The protein below binds the small molecule below.
Small molecule (SMILES): CCCCCCCCCCO[C@@H]1O[C@H](CO)[C@@H](O[C@H]2O[C@H](CO)[C@@H](O)[C@H](O)[C@H]2O)[C@H](O)[C@H]1O

Sequence of chain 3.A:
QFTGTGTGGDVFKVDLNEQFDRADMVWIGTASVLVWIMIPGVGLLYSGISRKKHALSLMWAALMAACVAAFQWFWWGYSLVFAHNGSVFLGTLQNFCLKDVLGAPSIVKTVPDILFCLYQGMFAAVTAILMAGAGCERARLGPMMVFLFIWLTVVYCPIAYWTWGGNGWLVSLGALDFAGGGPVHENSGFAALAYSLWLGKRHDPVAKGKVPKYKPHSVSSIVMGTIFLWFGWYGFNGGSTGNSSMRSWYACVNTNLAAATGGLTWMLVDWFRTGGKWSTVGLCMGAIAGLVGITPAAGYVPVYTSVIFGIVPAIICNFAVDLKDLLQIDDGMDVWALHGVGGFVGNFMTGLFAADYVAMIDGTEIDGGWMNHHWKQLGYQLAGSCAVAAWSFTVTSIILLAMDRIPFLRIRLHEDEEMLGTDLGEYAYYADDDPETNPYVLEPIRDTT

Binding-site contacts:
Ligand atom O5 contacts residue TRP378 of chain 3.A at 4.0 Å.
Ligand atom O16 contacts residue TRP378 of chain 3.A at 3.9 Å.
Ligand atom C25 contacts residue TRP378 of chain 3.A at 4.3 Å (hydrophobic).
Ligand atom O2 contacts residue TRP378 of chain 3.A at 4.2 Å.
Ligand atom C8 contacts residue TRP378 of chain 3.A at 4.5 Å (hydrophobic).
Ligand atom O61 contacts residue TRP373 of chain 3.A at 3.5 Å.
Ligand atom O49 contacts residue TRP378 of chain 3.A at 4.2 Å.
Ligand atom C11 contacts residue TRP373 of chain 3.A at 3.8 Å (hydrophobic).
Ligand atom C9 contacts residue TRP373 of chain 3.A at 4.4 Å (hydrophobic).
Ligand atom C4 contacts residue TRP378 of chain 3.A at 3.9 Å (hydrophobic).
Ligand atom C6 contacts residue TRP378 of chain 3.A at 3.5 Å (hydrophobic).
Ligand atom C7 contacts residue TRP378 of chain 3.A at 4.3 Å (hydrophobic).
Ligand atom C57 contacts residue TRP373 of chain 3.A at 4.0 Å (hydrophobic).
Ligand atom O7 contacts residue TRP378 of chain 3.A at 3.7 Å.
Ligand atom C1 contacts residue TRP378 of chain 3.A at 4.5 Å (hydrophobic).
Ligand atom C2 contacts residue TRP378 of chain 3.A at 4.1 Å (hydrophobic).
Ligand atom C22 contacts residue TRP378 of chain 3.A at 4.0 Å (hydrophobic).
Ligand atom O6 contacts residue TRP373 of chain 3.A at 4.0 Å.
Ligand atom C9 contacts residue TRP378 of chain 3.A at 4.0 Å (hydrophobic).